Binding-site contacts:
Ligand atom O1 contacts residue MET33 of chain 14.D at 3.9 Å.
Ligand atom C1 contacts residue VAL31 of chain 14.D at 4.3 Å (hydrophobic).
Ligand atom O1 contacts residue ASN69 of chain 14.D at 2.1 Å (h-bond).
Ligand atom C5 contacts residue VAL31 of chain 14.D at 4.2 Å (hydrophobic).
Ligand atom O6 contacts residue NAG1 of chain 14.X at 3.0 Å.
Ligand atom O3 contacts residue VAL31 of chain 14.D at 3.6 Å.
Ligand atom O5 contacts residue ASN69 of chain 14.D at 2.8 Å (h-bond).
Ligand atom C8 contacts residue SER70 of chain 14.D at 3.7 Å.
Ligand atom C7 contacts residue SER70 of chain 14.D at 4.4 Å.
Ligand atom C8 contacts residue ASN69 of chain 14.D at 3.4 Å.
Ligand atom C5 contacts residue MET33 of chain 14.D at 3.7 Å (hydrophobic).
Ligand atom C6 contacts residue NAG1 of chain 14.X at 4.3 Å.
Ligand atom O1 contacts residue SER70 of chain 14.D at 4.2 Å.
Ligand atom C5 contacts residue ASN69 of chain 14.D at 3.7 Å.
Ligand atom C2 contacts residue VAL31 of chain 14.D at 4.0 Å (hydrophobic).
Ligand atom C4 contacts residue VAL31 of chain 14.D at 3.8 Å (hydrophobic).
Ligand atom C3 contacts residue NAG1 of chain 14.X at 3.7 Å.
Ligand atom N2 contacts residue ASN69 of chain 14.D at 4.3 Å.
Ligand atom O4 contacts residue VAL31 of chain 14.D at 3.3 Å.
Ligand atom C7 contacts residue ASN69 of chain 14.D at 3.8 Å.
Ligand atom C6 contacts residue ASN69 of chain 14.D at 4.4 Å.
Ligand atom C2 contacts residue ASN69 of chain 14.D at 4.2 Å.
Ligand atom O5 contacts residue MET33 of chain 14.D at 4.2 Å.
Ligand atom C8 contacts residue ARG57 of chain 14.D at 4.2 Å.
Ligand atom O7 contacts residue ASN69 of chain 14.D at 3.8 Å.
Ligand atom C6 contacts residue MET33 of chain 14.D at 3.5 Å (hydrophobic).
Ligand atom N2 contacts residue VAL31 of chain 14.D at 4.0 Å.
Ligand atom C3 contacts residue VAL31 of chain 14.D at 3.0 Å (hydrophobic).
Ligand atom O1 contacts residue VAL31 of chain 14.D at 3.4 Å (h-bond).
Ligand atom C1 contacts residue ASN69 of chain 14.D at 2.7 Å.
Ligand atom C6 contacts residue LEU24 of chain 14.D at 4.5 Å (hydrophobic).
Ligand atom O4 contacts residue NAG1 of chain 14.X at 3.0 Å.
Ligand atom C4 contacts residue NAG1 of chain 14.X at 3.2 Å.
Ligand atom O3 contacts residue NAG1 of chain 14.X at 2.6 Å (h-bond).
Ligand atom C5 contacts residue NAG1 of chain 14.X at 4.4 Å.

Sequence of chain 14.D:
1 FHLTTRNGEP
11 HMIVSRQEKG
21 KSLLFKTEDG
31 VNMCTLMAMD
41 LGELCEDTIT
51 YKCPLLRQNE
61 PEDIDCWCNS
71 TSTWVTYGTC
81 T

The small molecule below binds the protein below.
Small molecule (SMILES): CC(=O)N[C@@H]1[C@@H](O)[C@H](O)[C@@H](CO)O[C@H]1O